Sequence of chain 1.B:
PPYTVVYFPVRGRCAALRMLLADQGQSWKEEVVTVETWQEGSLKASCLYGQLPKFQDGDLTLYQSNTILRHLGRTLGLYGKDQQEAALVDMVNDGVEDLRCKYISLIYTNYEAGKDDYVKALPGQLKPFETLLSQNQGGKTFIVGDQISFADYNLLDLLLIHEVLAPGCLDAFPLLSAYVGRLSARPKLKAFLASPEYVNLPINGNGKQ

Binding-site contacts:
Ligand atom C1 contacts residue 5AU1 of chain 1.I at 3.3 Å.
Ligand atom C4 contacts residue 5AU1 of chain 1.I at 3.1 Å.
Ligand atom C6 contacts residue ILE105 of chain 1.B at 3.8 Å (hydrophobic).
Ligand atom C3 contacts residue 5AU1 of chain 1.I at 3.6 Å.
Ligand atom C5 contacts residue ILE105 of chain 1.B at 4.1 Å (hydrophobic).
Ligand atom C5 contacts residue 5AU1 of chain 1.I at 3.2 Å.
Ligand atom C5 contacts residue SER106 of chain 1.B at 4.1 Å.
Ligand atom C6 contacts residue CYS102 of chain 1.B at 3.6 Å (hydrophobic).
Ligand atom C2 contacts residue CYS102 of chain 1.B at 4.3 Å (hydrophobic).
Ligand atom C6 contacts residue SER106 of chain 1.B at 4.2 Å.
Ligand atom C1 contacts residue CYS102 of chain 1.B at 3.4 Å (hydrophobic).
Ligand atom AS7 contacts residue 5AU1 of chain 1.I at 3.0 Å.
Ligand atom C6 contacts residue 5AU1 of chain 1.I at 3.7 Å.
Ligand atom AS7 contacts residue ARG14 of chain 1.B at 3.9 Å.
Ligand atom AS7 contacts residue CYS102 of chain 1.B at 2.7 Å.
Ligand atom C2 contacts residue 5AU1 of chain 1.I at 3.3 Å.

A small-molecule ligand and the protein it binds are described below.
Small molecule (SMILES): O=[As]c1ccccc1